The small molecule below binds the protein below.
Small molecule (SMILES): NCc1ccc(C(F)(F)F)cc1

Binding-site contacts:
Ligand atom C03 contacts residue U1H1 of chain 1.G at 3.9 Å.
Ligand atom C04 contacts residue ASP308 of chain 1.A at 3.5 Å.
Ligand atom N01 contacts residue U1H1 of chain 1.G at 2.9 Å (h-bond).
Ligand atom C11 contacts residue GLY169 of chain 1.A at 3.4 Å.
Ligand atom C12 contacts residue ASP308 of chain 1.A at 4.0 Å.
Ligand atom F09 contacts residue DMS1 of chain 1.E at 3.2 Å.
Ligand atom C02 contacts residue ASP124 of chain 1.A at 3.2 Å.
Ligand atom C06 contacts residue DMS1 of chain 1.E at 4.2 Å.
Ligand atom F09 contacts residue ILE389 of chain 1.A at 3.8 Å.
Ligand atom N01 contacts residue THR311 of chain 1.A at 3.6 Å (h-bond).
Ligand atom C12 contacts residue U1H1 of chain 1.G at 3.7 Å.
Ligand atom C02 contacts residue DMS1 of chain 1.F at 3.9 Å.
Ligand atom C12 contacts residue GLY169 of chain 1.A at 3.8 Å.
Ligand atom F08 contacts residue ILE393 of chain 1.A at 3.6 Å.
Ligand atom N01 contacts residue ASP308 of chain 1.A at 2.5 Å (salt-bridge).
Ligand atom C05 contacts residue ASP308 of chain 1.A at 4.2 Å.
Ligand atom C02 contacts residue SER127 of chain 1.A at 4.2 Å.
Ligand atom C02 contacts residue U1H1 of chain 1.G at 3.2 Å.
Ligand atom C03 contacts residue ASP308 of chain 1.A at 3.4 Å.
Ligand atom N01 contacts residue GLY310 of chain 1.A at 3.7 Å.
Ligand atom C12 contacts residue DMS1 of chain 1.F at 3.9 Å.
Ligand atom C03 contacts residue GLY126 of chain 1.A at 3.7 Å.
Ligand atom C02 contacts residue GLY126 of chain 1.A at 3.5 Å.
Ligand atom C03 contacts residue DMS1 of chain 1.F at 3.6 Å.
Ligand atom F08 contacts residue ILE389 of chain 1.A at 4.1 Å.
Ligand atom C04 contacts residue DMS1 of chain 1.F at 3.8 Å.
Ligand atom C02 contacts residue ASP308 of chain 1.A at 3.5 Å.
Ligand atom N01 contacts residue GLY126 of chain 1.A at 3.9 Å.
Ligand atom F08 contacts residue ILE391 of chain 1.A at 3.2 Å.
Ligand atom F10 contacts residue DMS1 of chain 1.F at 3.9 Å.
Ligand atom F09 contacts residue GLY169 of chain 1.A at 3.4 Å.
Ligand atom N01 contacts residue ASP124 of chain 1.A at 2.8 Å (salt-bridge).
Ligand atom C07 contacts residue DMS1 of chain 1.E at 4.2 Å.
Ligand atom C05 contacts residue GLY126 of chain 1.A at 4.1 Å.
Ligand atom C05 contacts residue DMS1 of chain 1.F at 4.1 Å.
Ligand atom C05 contacts residue PHE283 of chain 1.A at 3.9 Å (hydrophobic).
Ligand atom C04 contacts residue GLY126 of chain 1.A at 3.1 Å.
Ligand atom C04 contacts residue PHE283 of chain 1.A at 4.0 Å (hydrophobic).
Ligand atom C11 contacts residue DMS1 of chain 1.E at 3.6 Å.
Ligand atom C05 contacts residue ILE306 of chain 1.A at 4.1 Å (hydrophobic).

Sequence of chain 1.A:
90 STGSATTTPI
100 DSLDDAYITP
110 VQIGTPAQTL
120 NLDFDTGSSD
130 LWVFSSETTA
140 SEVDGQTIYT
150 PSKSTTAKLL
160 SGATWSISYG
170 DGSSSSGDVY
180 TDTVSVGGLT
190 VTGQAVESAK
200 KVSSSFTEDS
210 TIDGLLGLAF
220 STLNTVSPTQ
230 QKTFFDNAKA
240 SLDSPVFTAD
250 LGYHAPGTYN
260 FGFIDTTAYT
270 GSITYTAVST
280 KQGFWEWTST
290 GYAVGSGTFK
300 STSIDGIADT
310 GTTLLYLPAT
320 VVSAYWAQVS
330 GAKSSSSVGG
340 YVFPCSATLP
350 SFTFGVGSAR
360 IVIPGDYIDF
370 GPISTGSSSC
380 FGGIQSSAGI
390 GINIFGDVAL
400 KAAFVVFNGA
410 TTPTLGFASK